Sequence of chain 2.A:
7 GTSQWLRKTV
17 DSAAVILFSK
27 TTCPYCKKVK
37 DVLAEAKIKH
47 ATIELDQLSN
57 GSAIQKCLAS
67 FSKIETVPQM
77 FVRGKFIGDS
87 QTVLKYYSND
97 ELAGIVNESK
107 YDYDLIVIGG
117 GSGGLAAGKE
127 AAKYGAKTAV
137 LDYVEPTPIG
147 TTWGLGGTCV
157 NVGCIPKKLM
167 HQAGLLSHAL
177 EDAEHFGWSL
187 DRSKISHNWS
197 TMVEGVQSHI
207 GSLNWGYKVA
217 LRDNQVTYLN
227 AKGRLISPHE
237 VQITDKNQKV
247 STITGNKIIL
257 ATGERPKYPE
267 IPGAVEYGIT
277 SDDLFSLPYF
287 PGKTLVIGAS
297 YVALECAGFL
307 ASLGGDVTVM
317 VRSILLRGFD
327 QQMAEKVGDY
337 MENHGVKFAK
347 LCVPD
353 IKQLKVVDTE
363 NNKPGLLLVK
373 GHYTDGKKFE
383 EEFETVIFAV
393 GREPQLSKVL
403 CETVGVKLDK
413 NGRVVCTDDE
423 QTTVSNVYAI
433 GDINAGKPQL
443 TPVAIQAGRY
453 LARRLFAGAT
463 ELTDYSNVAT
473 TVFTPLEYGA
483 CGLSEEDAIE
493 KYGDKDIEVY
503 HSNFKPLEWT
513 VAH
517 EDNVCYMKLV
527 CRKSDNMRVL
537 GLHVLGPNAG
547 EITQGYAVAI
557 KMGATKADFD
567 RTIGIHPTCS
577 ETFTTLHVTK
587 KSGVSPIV

Binding-site contacts:
Ligand atom N3 contacts residue VAL392 of chain 2.A at 4.2 Å.
Ligand atom C2 contacts residue VAL392 of chain 2.A at 3.2 Å (hydrophobic).
Ligand atom C1 contacts residue VAL392 of chain 2.A at 3.2 Å (hydrophobic).
Ligand atom O1 contacts residue GLY393 of chain 2.A at 4.0 Å.
Ligand atom N3 contacts residue ARG318 of chain 2.A at 4.0 Å.
Ligand atom S1 contacts residue ARG318 of chain 2.A at 3.5 Å (salt-bridge).
Ligand atom C7 contacts residue VAL392 of chain 2.A at 3.7 Å (hydrophobic).
Ligand atom C7 contacts residue ARG318 of chain 2.A at 3.6 Å.
Ligand atom S1 contacts residue VAL392 of chain 2.A at 3.8 Å.
Ligand atom N2 contacts residue VAL392 of chain 2.A at 3.8 Å.
Ligand atom N3 contacts residue ILE293 of chain 2.A at 4.2 Å.
Ligand atom C8 contacts residue VAL392 of chain 2.A at 3.6 Å (hydrophobic).
Ligand atom C3 contacts residue VAL392 of chain 2.A at 3.2 Å (hydrophobic).
Ligand atom N2 contacts residue GLY294 of chain 2.A at 3.9 Å.
Ligand atom O1 contacts residue VAL392 of chain 2.A at 3.9 Å.
Ligand atom O1 contacts residue LYS263 of chain 2.A at 2.7 Å (salt-bridge).
Ligand atom C5 contacts residue GLY393 of chain 2.A at 4.1 Å.
Ligand atom N1 contacts residue ARG318 of chain 2.A at 4.2 Å.
Ligand atom C5 contacts residue VAL392 of chain 2.A at 3.3 Å (hydrophobic).
Ligand atom C2 contacts residue LYS263 of chain 2.A at 3.7 Å.
Ligand atom N3 contacts residue VAL349 of chain 2.A at 4.2 Å.
Ligand atom C4 contacts residue GLY393 of chain 2.A at 3.8 Å.
Ligand atom C6 contacts residue ARG318 of chain 2.A at 3.8 Å.
Ligand atom C4 contacts residue VAL392 of chain 2.A at 3.3 Å (hydrophobic).
Ligand atom C1 contacts residue ARG318 of chain 2.A at 3.8 Å.
Ligand atom N1 contacts residue GLY294 of chain 2.A at 4.4 Å.
Ligand atom N1 contacts residue VAL392 of chain 2.A at 3.9 Å.
Ligand atom C3 contacts residue LYS263 of chain 2.A at 3.6 Å.
Ligand atom C6 contacts residue VAL392 of chain 2.A at 3.3 Å (hydrophobic).
Ligand atom C3 contacts residue GLY393 of chain 2.A at 4.0 Å.
Ligand atom N2 contacts residue ARG318 of chain 2.A at 4.1 Å.
Ligand atom C8 contacts residue ARG318 of chain 2.A at 4.0 Å.
Ligand atom N3 contacts residue PRO350 of chain 2.A at 4.4 Å.

The protein below binds the small molecule below.
Small molecule (SMILES): Nc1nnc(-c2ccc(O)cc2)s1